A protein and the small-molecule ligand that binds it are described below.
Small molecule (SMILES): Nc1ncnc2c1c(-c1cnc3[nH]ccc3c1)nn2C1CCCC1

Sequence of chain 1.A:
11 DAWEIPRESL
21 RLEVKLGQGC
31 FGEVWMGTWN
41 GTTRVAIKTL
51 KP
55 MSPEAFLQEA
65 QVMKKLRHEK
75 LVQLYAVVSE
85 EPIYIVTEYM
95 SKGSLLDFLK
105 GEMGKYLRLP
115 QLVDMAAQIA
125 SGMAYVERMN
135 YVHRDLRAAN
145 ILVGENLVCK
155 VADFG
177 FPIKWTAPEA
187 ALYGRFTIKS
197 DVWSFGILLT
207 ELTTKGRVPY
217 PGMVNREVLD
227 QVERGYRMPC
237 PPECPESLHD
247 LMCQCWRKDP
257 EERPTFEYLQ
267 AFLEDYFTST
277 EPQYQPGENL

Binding-site contacts:
Ligand atom NAO contacts residue GLU63 of chain 1.A at 2.7 Å (salt-bridge).
Ligand atom CAB contacts residue ILE89 of chain 1.A at 3.8 Å (hydrophobic).
Ligand atom NAM contacts residue ASP157 of chain 1.A at 4.0 Å.
Ligand atom NAA contacts residue LEU146 of chain 1.A at 3.6 Å.
Ligand atom CAH contacts residue SER98 of chain 1.A at 4.0 Å.
Ligand atom NAX contacts residue VAL34 of chain 1.A at 3.8 Å.
Ligand atom CAS contacts residue THR91 of chain 1.A at 4.1 Å.
Ligand atom C5 contacts residue LEU146 of chain 1.A at 3.8 Å (hydrophobic).
Ligand atom C6 contacts residue GLU92 of chain 1.A at 4.0 Å.
Ligand atom NAA contacts residue GLU92 of chain 1.A at 3.1 Å (salt-bridge).
Ligand atom NAX contacts residue LEU146 of chain 1.A at 4.0 Å.
Ligand atom C6 contacts residue MET94 of chain 1.A at 4.1 Å (hydrophobic).
Ligand atom C6 contacts residue LEU146 of chain 1.A at 3.7 Å (hydrophobic).
Ligand atom N3 contacts residue MET94 of chain 1.A at 3.8 Å.
Ligand atom CAE contacts residue LEU146 of chain 1.A at 3.8 Å (hydrophobic).
Ligand atom NAA contacts residue ALA46 of chain 1.A at 3.2 Å.
Ligand atom C5 contacts residue ALA46 of chain 1.A at 4.0 Å (hydrophobic).
Ligand atom CAJ contacts residue LEU146 of chain 1.A at 3.9 Å (hydrophobic).
Ligand atom N1 contacts residue ALA46 of chain 1.A at 3.5 Å.
Ligand atom NAN contacts residue VAL34 of chain 1.A at 3.7 Å.
Ligand atom N1 contacts residue GLU92 of chain 1.A at 3.9 Å.
Ligand atom CAR contacts residue LEU146 of chain 1.A at 4.0 Å (hydrophobic).
Ligand atom CAJ contacts residue SER98 of chain 1.A at 3.6 Å.
Ligand atom CAB contacts residue THR91 of chain 1.A at 4.0 Å.
Ligand atom NAN contacts residue LEU146 of chain 1.A at 4.1 Å.
Ligand atom N1 contacts residue TYR93 of chain 1.A at 3.8 Å.
Ligand atom NAA contacts residue THR91 of chain 1.A at 3.3 Å (h-bond).
Ligand atom CAD contacts residue LYS48 of chain 1.A at 3.6 Å.
Ligand atom CAR contacts residue VAL34 of chain 1.A at 3.9 Å (hydrophobic).
Ligand atom C2 contacts residue TYR93 of chain 1.A at 3.6 Å (hydrophobic).
Ligand atom CAJ contacts residue GLY97 of chain 1.A at 3.9 Å.
Ligand atom N1 contacts residue MET94 of chain 1.A at 3.0 Å (h-bond).
Ligand atom CAT contacts residue GLU63 of chain 1.A at 3.8 Å.
Ligand atom CAD contacts residue THR91 of chain 1.A at 4.0 Å.
Ligand atom C6 contacts residue ALA46 of chain 1.A at 3.3 Å (hydrophobic).
Ligand atom C2 contacts residue MET94 of chain 1.A at 3.0 Å (hydrophobic).
Ligand atom CAB contacts residue GLU63 of chain 1.A at 3.6 Å.
Ligand atom CAB contacts residue LYS48 of chain 1.A at 4.0 Å.
Ligand atom N3 contacts residue LEU26 of chain 1.A at 3.7 Å.
Ligand atom C4 contacts residue LEU146 of chain 1.A at 3.8 Å (hydrophobic).